The protein below binds the small molecule below.
Small molecule (SMILES): CC(C)[C@H]1SC(Nc2ccccc2F)=NC1=O

Binding-site contacts:
Ligand atom C4 contacts residue ALA155 of chain 1.C at 4.0 Å (hydrophobic).
Ligand atom C6 contacts residue GLY199 of chain 1.C at 4.0 Å.
Ligand atom C16 contacts residue TYR166 of chain 1.C at 4.2 Å (hydrophobic).
Ligand atom C11 contacts residue TYR166 of chain 1.C at 3.4 Å (hydrophobic).
Ligand atom F13 contacts residue VAL163 of chain 1.C at 4.0 Å.
Ligand atom C10 contacts residue NDP1 of chain 1.J at 4.0 Å.
Ligand atom C17 contacts residue ALA209 of chain 1.C at 4.0 Å (hydrophobic).
Ligand atom O14 contacts residue ILE104 of chain 1.C at 3.7 Å.
Ligand atom F13 contacts residue ALA155 of chain 1.C at 3.7 Å.
Ligand atom C4 contacts residue SER153 of chain 1.C at 4.1 Å.
Ligand atom C17 contacts residue LEU109 of chain 1.C at 4.0 Å (hydrophobic).
Ligand atom C17 contacts residue VAL210 of chain 1.C at 4.1 Å (hydrophobic).
Ligand atom N12 contacts residue TYR166 of chain 1.C at 2.6 Å (h-bond).
Ligand atom C2 contacts residue MET216 of chain 1.C at 4.1 Å (hydrophobic).
Ligand atom C5 contacts residue SER153 of chain 1.C at 3.2 Å.
Ligand atom O14 contacts residue TYR166 of chain 1.C at 3.5 Å (h-bond).
Ligand atom O14 contacts residue NDP1 of chain 1.J at 3.3 Å.
Ligand atom C11 contacts residue NDP1 of chain 1.J at 3.5 Å.
Ligand atom N12 contacts residue SER153 of chain 1.C at 4.0 Å.
Ligand atom C6 contacts residue NDP1 of chain 1.J at 4.3 Å.
Ligand atom C3 contacts residue TYR160 of chain 1.C at 4.1 Å (hydrophobic).
Ligand atom C8 contacts residue NDP1 of chain 1.J at 3.4 Å.
Ligand atom N7 contacts residue TYR166 of chain 1.C at 3.7 Å.
Ligand atom C1 contacts residue LEU200 of chain 1.C at 4.0 Å (hydrophobic).
Ligand atom C6 contacts residue LEU200 of chain 1.C at 3.9 Å (hydrophobic).
Ligand atom N12 contacts residue NDP1 of chain 1.J at 3.3 Å.
Ligand atom C16 contacts residue THR107 of chain 1.C at 3.7 Å.
Ligand atom C6 contacts residue LEU198 of chain 1.C at 4.3 Å (hydrophobic).
Ligand atom S9 contacts residue LEU200 of chain 1.C at 4.2 Å.
Ligand atom S9 contacts residue NDP1 of chain 1.J at 3.9 Å.
Ligand atom C17 contacts residue ALA206 of chain 1.C at 4.2 Å (hydrophobic).
Ligand atom C6 contacts residue SER153 of chain 1.C at 3.7 Å.
Ligand atom C8 contacts residue TYR166 of chain 1.C at 3.6 Å (hydrophobic).
Ligand atom N7 contacts residue NDP1 of chain 1.J at 3.6 Å.
Ligand atom C1 contacts residue LEU154 of chain 1.C at 4.2 Å (hydrophobic).
Ligand atom N7 contacts residue SER153 of chain 1.C at 2.7 Å (h-bond).
Ligand atom C8 contacts residue SER153 of chain 1.C at 3.7 Å.
Ligand atom C1 contacts residue MET216 of chain 1.C at 4.0 Å (hydrophobic).
Ligand atom F13 contacts residue TYR166 of chain 1.C at 3.9 Å.
Ligand atom C10 contacts residue ALA206 of chain 1.C at 4.2 Å (hydrophobic).

Sequence of chain 1.C:
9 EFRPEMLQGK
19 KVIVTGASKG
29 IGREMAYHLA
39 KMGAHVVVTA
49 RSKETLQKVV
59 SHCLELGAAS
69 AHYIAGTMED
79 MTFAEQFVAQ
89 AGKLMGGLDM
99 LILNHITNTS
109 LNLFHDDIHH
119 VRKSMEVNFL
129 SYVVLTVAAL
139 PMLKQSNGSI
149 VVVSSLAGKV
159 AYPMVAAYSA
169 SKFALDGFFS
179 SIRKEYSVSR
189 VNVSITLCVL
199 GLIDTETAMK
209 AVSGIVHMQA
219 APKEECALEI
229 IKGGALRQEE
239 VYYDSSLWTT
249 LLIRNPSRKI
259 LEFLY